Sequence of chain 1.F:
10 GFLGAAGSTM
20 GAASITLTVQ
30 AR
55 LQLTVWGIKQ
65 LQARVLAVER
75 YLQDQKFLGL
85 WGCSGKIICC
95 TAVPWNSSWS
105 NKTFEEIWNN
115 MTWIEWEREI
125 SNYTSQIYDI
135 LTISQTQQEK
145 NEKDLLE

Binding-site contacts:
Ligand atom C3 contacts residue ASN114 of chain 1.F at 3.9 Å.
Ligand atom O6 contacts residue ASN114 of chain 1.F at 4.4 Å.
Ligand atom C1 contacts residue ASN114 of chain 1.F at 1.5 Å.
Ligand atom O5 contacts residue ASN114 of chain 1.F at 2.3 Å (h-bond).
Ligand atom C8 contacts residue ASN113 of chain 1.F at 4.3 Å.
Ligand atom N2 contacts residue ASN114 of chain 1.F at 3.0 Å (h-bond).
Ligand atom C2 contacts residue ASN114 of chain 1.F at 2.6 Å.
Ligand atom C4 contacts residue ASN114 of chain 1.F at 4.2 Å.
Ligand atom C5 contacts residue ASN114 of chain 1.F at 3.6 Å.
Ligand atom C7 contacts residue ASN114 of chain 1.F at 4.2 Å.
Ligand atom C8 contacts residue ASN114 of chain 1.F at 4.5 Å.

This protein binds this small molecule.
Small molecule (SMILES): CC(=O)N[C@@H]1[C@@H](O)[C@H](O)[C@@H](CO)O[C@H]1O